Binding-site contacts:
Ligand atom C3 contacts residue ASN167 of chain 1.E at 3.8 Å.
Ligand atom N2 contacts residue THR168 of chain 1.E at 4.3 Å.
Ligand atom O3 contacts residue HIS73 of chain 1.G at 3.6 Å.
Ligand atom C5 contacts residue ASN167 of chain 1.E at 3.7 Å.
Ligand atom C2 contacts residue ASN167 of chain 1.E at 2.4 Å.
Ligand atom N2 contacts residue ASN167 of chain 1.E at 2.5 Å (h-bond).
Ligand atom C6 contacts residue ARG162 of chain 1.E at 3.6 Å.
Ligand atom C8 contacts residue SER75 of chain 1.G at 4.3 Å.
Ligand atom C8 contacts residue THR168 of chain 1.E at 4.2 Å.
Ligand atom C8 contacts residue PHE78 of chain 1.G at 3.9 Å (hydrophobic).
Ligand atom O5 contacts residue ARG162 of chain 1.E at 3.3 Å (salt-bridge).
Ligand atom C5 contacts residue ARG162 of chain 1.E at 3.6 Å.
Ligand atom O6 contacts residue ARG162 of chain 1.E at 2.5 Å (salt-bridge).
Ligand atom C8 contacts residue TRP76 of chain 1.G at 3.0 Å (hydrophobic).
Ligand atom C8 contacts residue ASN167 of chain 1.E at 4.1 Å.
Ligand atom C1 contacts residue ARG162 of chain 1.E at 3.8 Å.
Ligand atom O7 contacts residue TRP76 of chain 1.G at 2.7 Å.
Ligand atom C1 contacts residue ASN167 of chain 1.E at 1.4 Å.
Ligand atom C4 contacts residue ASN167 of chain 1.E at 4.3 Å.
Ligand atom C7 contacts residue TRP76 of chain 1.G at 3.3 Å (hydrophobic).
Ligand atom O7 contacts residue ARG278 of chain 1.I at 4.0 Å.
Ligand atom O5 contacts residue ASN167 of chain 1.E at 2.5 Å (h-bond).
Ligand atom O7 contacts residue ASN167 of chain 1.E at 3.7 Å.
Ligand atom C7 contacts residue ASN167 of chain 1.E at 3.1 Å.

Sequence of chain 1.G:
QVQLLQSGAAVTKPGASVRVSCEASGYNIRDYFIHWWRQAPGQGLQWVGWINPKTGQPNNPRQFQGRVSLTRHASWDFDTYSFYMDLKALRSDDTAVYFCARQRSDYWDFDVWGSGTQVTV

Sequence of chain 1.I:
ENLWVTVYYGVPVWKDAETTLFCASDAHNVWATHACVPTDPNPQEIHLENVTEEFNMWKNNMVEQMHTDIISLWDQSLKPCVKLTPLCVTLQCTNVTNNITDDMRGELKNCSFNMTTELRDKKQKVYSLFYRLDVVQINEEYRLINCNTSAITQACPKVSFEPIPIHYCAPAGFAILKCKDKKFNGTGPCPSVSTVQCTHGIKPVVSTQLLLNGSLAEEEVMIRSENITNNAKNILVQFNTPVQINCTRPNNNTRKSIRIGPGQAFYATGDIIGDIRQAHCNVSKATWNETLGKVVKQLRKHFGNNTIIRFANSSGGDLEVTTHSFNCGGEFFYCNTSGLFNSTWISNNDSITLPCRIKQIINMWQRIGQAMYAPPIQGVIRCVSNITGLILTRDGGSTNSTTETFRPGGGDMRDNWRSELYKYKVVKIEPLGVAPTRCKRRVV

A protein and the small-molecule ligand that binds it are described below.
Small molecule (SMILES): CC(=O)N[C@H]1[C@H](O[C@H]2[C@H](O)[C@@H](NC(C)=O)CO[C@@H]2CO)O[C@H](CO)[C@@H](O)[C@@H]1O

Sequence of chain 1.E:
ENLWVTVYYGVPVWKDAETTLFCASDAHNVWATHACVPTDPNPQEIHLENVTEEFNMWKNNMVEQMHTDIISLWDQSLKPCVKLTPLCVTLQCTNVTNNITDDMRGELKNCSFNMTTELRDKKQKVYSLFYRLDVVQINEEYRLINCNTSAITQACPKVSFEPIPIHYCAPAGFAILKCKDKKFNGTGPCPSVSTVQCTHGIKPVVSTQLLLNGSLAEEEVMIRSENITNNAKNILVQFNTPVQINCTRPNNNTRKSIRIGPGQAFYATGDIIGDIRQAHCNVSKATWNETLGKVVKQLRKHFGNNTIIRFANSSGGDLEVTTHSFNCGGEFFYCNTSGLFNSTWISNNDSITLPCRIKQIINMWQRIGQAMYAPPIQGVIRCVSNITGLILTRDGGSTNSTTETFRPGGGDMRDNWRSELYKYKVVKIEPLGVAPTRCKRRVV